Binding-site contacts:
Ligand atom CAR contacts residue TYR201 of chain 13.A at 3.5 Å (hydrophobic).
Ligand atom CAA contacts residue TYR153 of chain 13.A at 3.7 Å (hydrophobic).
Ligand atom CAC contacts residue PHE233 of chain 13.A at 3.9 Å (hydrophobic).
Ligand atom CAF contacts residue ASP112 of chain 13.A at 3.6 Å.
Ligand atom CAG contacts residue TRP203 of chain 13.A at 3.6 Å (hydrophobic).
Ligand atom OAW contacts residue MET195 of chain 13.A at 3.3 Å.
Ligand atom CBA contacts residue ASN228 of chain 13.A at 3.8 Å.
Ligand atom NBB contacts residue TRP203 of chain 13.A at 3.9 Å.
Ligand atom OAB contacts residue TRP203 of chain 13.A at 3.8 Å.
Ligand atom NAT contacts residue PHE155 of chain 13.A at 3.9 Å.
Ligand atom NBC contacts residue TRP203 of chain 13.A at 3.2 Å.
Ligand atom CAF contacts residue TRP203 of chain 13.A at 3.8 Å (hydrophobic).
Ligand atom CAD contacts residue ASP112 of chain 13.A at 3.7 Å.
Ligand atom OAB contacts residue ASP112 of chain 13.A at 3.6 Å.
Ligand atom CAI contacts residue PHE135 of chain 13.A at 3.7 Å (hydrophobic).
Ligand atom CBA contacts residue TRP203 of chain 13.A at 3.3 Å (hydrophobic).
Ligand atom CAD contacts residue THR114 of chain 13.A at 3.6 Å.
Ligand atom CAJ contacts residue PHE155 of chain 13.A at 3.8 Å (hydrophobic).
Ligand atom CAN contacts residue ILE111 of chain 13.A at 3.8 Å (hydrophobic).
Ligand atom CAI contacts residue VAL192 of chain 13.A at 3.9 Å (hydrophobic).
Ligand atom CAP contacts residue PHE135 of chain 13.A at 3.6 Å (hydrophobic).
Ligand atom OAW contacts residue ILE111 of chain 13.A at 3.9 Å.
Ligand atom CAG contacts residue GLN202 of chain 13.A at 3.5 Å.
Ligand atom CAC contacts residue PHE137 of chain 13.A at 3.8 Å (hydrophobic).
Ligand atom CAA contacts residue PRO177 of chain 13.A at 3.3 Å (hydrophobic).
Ligand atom CAE contacts residue GLN202 of chain 13.A at 3.4 Å.
Ligand atom OAB contacts residue ILE113 of chain 13.A at 3.2 Å (h-bond).
Ligand atom CAA contacts residue VAL179 of chain 13.A at 3.3 Å (hydrophobic).
Ligand atom CAG contacts residue ASN228 of chain 13.A at 3.2 Å.
Ligand atom CAL contacts residue PHE155 of chain 13.A at 3.7 Å (hydrophobic).
Ligand atom CAK contacts residue PHE135 of chain 13.A at 3.6 Å (hydrophobic).
Ligand atom CAS contacts residue TRP203 of chain 13.A at 3.5 Å (hydrophobic).
Ligand atom CAS contacts residue ASN228 of chain 13.A at 3.7 Å.
Ligand atom CAX contacts residue TRP203 of chain 13.A at 3.5 Å (hydrophobic).
Ligand atom CAS contacts residue TYR201 of chain 13.A at 3.7 Å (hydrophobic).
Ligand atom CAL contacts residue PRO177 of chain 13.A at 3.7 Å (hydrophobic).
Ligand atom CAA contacts residue SER178 of chain 13.A at 3.5 Å.
Ligand atom CAH contacts residue PHE155 of chain 13.A at 3.7 Å (hydrophobic).
Ligand atom CAE contacts residue ASN228 of chain 13.A at 3.4 Å.
Ligand atom CAP contacts residue ILE111 of chain 13.A at 3.6 Å (hydrophobic).

A protein and the small-molecule ligand that binds it are described below.
Small molecule (SMILES): CCO/N=C/c1ccc(OCCCCCN2CCN(c3ccncc3)C2=O)cc1

Sequence of chain 13.A:
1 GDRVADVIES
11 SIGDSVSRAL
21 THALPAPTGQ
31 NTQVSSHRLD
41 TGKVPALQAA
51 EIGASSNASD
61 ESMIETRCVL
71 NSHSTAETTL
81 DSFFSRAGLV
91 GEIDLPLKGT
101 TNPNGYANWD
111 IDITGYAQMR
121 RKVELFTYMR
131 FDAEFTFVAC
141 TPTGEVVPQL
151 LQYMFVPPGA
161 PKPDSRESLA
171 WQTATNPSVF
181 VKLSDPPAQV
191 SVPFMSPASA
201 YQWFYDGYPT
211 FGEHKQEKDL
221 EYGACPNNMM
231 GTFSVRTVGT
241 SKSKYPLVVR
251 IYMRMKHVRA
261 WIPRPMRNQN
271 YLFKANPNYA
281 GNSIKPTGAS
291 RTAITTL

Sequence of chain 13.C:
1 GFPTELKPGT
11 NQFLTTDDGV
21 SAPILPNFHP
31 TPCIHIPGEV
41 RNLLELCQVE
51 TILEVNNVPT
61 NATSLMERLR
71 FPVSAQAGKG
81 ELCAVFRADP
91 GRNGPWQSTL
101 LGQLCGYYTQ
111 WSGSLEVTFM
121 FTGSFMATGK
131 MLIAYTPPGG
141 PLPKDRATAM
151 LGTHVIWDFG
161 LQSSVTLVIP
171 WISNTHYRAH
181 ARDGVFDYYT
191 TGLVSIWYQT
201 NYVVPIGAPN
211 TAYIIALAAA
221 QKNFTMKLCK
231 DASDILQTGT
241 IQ

Sequence of chain 14.C:
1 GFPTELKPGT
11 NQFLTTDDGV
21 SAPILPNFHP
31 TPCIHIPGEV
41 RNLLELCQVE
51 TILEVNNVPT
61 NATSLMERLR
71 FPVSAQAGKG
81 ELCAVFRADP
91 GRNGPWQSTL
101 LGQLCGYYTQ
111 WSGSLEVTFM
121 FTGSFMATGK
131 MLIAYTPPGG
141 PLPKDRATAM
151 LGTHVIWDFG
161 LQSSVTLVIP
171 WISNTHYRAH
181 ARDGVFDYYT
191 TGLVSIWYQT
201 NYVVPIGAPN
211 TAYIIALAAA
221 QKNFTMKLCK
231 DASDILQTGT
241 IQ